This protein binds this small molecule.
Small molecule (SMILES): CC(C)[C@H](NC(=O)[C@@H]1CCCN1C(=O)[C@H](CC(N)=O)NC(=O)[C@H](Cc1ccccc1)NC(=O)[C@@H](N)[C@@H](C)O)C(=O)N[C@@H](Cc1ccc(O)cc1)C(=O)N1CCC[C@H]1C(=O)N[C@@H](Cc1ccc(O)cc1)C(=O)N[C@@H](CC(=O)O)C(=O)N[C@H](C=O)[C@@H](C)O

Binding-site contacts:
Ligand atom CZ contacts residue ARG149 of chain 11.B at 3.8 Å.
Ligand atom CG contacts residue PRO452 of chain 11.B at 3.5 Å (hydrophobic).
Ligand atom CE1 contacts residue PRO180 of chain 11.C at 3.2 Å (hydrophobic).
Ligand atom CA contacts residue GLU155 of chain 11.B at 3.9 Å.
Ligand atom CG1 contacts residue PHE451 of chain 11.B at 3.4 Å (hydrophobic).
Ligand atom CE1 contacts residue ARG149 of chain 11.B at 3.6 Å.
Ligand atom CB contacts residue GLN245 of chain 11.C at 3.8 Å.
Ligand atom CE1 contacts residue THR445 of chain 11.B at 3.3 Å.
Ligand atom CG1 contacts residue GLU155 of chain 11.B at 3.8 Å.
Ligand atom CG contacts residue LYS339 of chain 11.B at 3.8 Å.
Ligand atom CG contacts residue GLU155 of chain 11.B at 3.8 Å.
Ligand atom CD contacts residue ARG450 of chain 11.B at 2.9 Å.
Ligand atom OD1 contacts residue LYS339 of chain 11.B at 2.9 Å (salt-bridge).
Ligand atom C contacts residue HIS446 of chain 11.B at 3.4 Å.
Ligand atom CZ contacts residue HIS446 of chain 11.B at 3.7 Å.
Ligand atom CZ contacts residue THR445 of chain 11.B at 3.4 Å.
Ligand atom ND2 contacts residue GLU155 of chain 11.B at 3.1 Å (salt-bridge).
Ligand atom OH contacts residue MET179 of chain 11.C at 3.4 Å.
Ligand atom OH contacts residue HIS446 of chain 11.B at 3.1 Å (h-bond).
Ligand atom CG2 contacts residue GLU155 of chain 11.B at 3.7 Å.
Ligand atom CE2 contacts residue MET179 of chain 11.C at 3.8 Å (hydrophobic).
Ligand atom C contacts residue ARG149 of chain 11.B at 3.8 Å.
Ligand atom CB contacts residue PRO452 of chain 11.B at 3.9 Å (hydrophobic).
Ligand atom O contacts residue ARG149 of chain 11.B at 2.6 Å (salt-bridge).
Ligand atom CB contacts residue LYS339 of chain 11.B at 2.9 Å.
Ligand atom OD2 contacts residue LYS339 of chain 11.B at 3.6 Å.
Ligand atom CG contacts residue ARG450 of chain 11.B at 3.5 Å.
Ligand atom CD1 contacts residue PRO180 of chain 11.C at 3.5 Å (hydrophobic).
Ligand atom CA contacts residue LYS339 of chain 11.B at 3.1 Å.
Ligand atom O contacts residue ARG450 of chain 11.B at 3.3 Å (salt-bridge).
Ligand atom CE2 contacts residue HIS446 of chain 11.B at 3.5 Å.
Ligand atom CG1 contacts residue ARG450 of chain 11.B at 3.4 Å.
Ligand atom CZ contacts residue ASP172 of chain 11.C at 3.6 Å.
Ligand atom CG2 contacts residue LEU145 of chain 11.B at 3.8 Å (hydrophobic).
Ligand atom OH contacts residue THR445 of chain 11.B at 3.2 Å.
Ligand atom OD1 contacts residue GLU155 of chain 11.B at 3.8 Å.
Ligand atom CB contacts residue ARG450 of chain 11.B at 3.6 Å.
Ligand atom CG contacts residue TYR244 of chain 11.C at 3.4 Å (hydrophobic).
Ligand atom O contacts residue HIS446 of chain 11.B at 2.8 Å.
Ligand atom OH contacts residue LEU239 of chain 11.C at 3.9 Å.

Sequence of chain 11.C:
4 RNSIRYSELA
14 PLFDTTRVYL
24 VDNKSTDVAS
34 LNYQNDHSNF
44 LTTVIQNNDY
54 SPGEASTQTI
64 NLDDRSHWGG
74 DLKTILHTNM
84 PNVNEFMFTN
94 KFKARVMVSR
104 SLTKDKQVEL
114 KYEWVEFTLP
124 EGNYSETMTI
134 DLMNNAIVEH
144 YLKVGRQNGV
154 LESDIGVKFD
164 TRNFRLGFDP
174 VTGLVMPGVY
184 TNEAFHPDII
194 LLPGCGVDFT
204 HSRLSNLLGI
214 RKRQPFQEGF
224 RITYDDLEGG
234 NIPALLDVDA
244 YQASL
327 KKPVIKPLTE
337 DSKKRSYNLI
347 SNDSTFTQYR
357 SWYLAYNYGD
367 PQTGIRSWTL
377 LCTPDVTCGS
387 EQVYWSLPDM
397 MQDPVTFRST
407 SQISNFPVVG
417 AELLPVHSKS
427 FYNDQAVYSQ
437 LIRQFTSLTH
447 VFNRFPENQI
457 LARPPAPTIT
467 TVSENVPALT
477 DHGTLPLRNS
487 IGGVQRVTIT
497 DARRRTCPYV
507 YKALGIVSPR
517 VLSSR

Sequence of chain 11.B:
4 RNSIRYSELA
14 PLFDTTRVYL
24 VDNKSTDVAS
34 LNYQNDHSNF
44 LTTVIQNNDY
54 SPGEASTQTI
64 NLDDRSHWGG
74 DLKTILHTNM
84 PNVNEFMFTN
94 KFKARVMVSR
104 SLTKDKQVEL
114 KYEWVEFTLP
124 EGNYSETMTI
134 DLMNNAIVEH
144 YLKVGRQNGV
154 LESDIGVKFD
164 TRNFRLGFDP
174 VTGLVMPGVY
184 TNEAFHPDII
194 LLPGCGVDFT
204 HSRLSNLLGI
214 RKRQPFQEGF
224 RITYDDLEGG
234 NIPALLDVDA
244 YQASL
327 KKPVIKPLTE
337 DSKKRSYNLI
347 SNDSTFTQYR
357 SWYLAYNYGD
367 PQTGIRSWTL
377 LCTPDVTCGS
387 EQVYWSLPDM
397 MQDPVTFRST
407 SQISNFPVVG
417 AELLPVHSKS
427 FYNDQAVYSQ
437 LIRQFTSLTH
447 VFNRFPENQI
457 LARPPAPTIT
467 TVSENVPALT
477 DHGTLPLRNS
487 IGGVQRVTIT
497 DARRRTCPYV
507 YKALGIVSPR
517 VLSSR